Sequence of chain 1.C:
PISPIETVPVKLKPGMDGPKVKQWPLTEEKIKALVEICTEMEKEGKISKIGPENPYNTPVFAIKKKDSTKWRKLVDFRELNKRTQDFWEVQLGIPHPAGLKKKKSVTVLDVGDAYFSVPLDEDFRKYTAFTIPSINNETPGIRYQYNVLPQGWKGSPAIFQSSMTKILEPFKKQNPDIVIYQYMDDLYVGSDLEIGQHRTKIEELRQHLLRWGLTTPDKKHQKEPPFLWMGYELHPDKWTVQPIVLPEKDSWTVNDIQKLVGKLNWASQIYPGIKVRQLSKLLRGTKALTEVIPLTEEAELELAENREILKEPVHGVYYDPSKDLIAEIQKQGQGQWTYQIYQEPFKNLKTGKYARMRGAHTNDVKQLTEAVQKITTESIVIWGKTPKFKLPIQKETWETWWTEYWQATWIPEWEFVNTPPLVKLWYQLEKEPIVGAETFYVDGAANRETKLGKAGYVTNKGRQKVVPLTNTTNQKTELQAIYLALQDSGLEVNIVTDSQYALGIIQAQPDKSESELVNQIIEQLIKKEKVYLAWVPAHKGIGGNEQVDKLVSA

The small molecule below binds the protein below.
Small molecule (SMILES): Cc1cn([C@H]2C[C@H](N=[N+]=[N-])[C@@H](CO[P](=O)(O)O[P](=O)(O)OP(=O)(O)O)O2)c(=O)[nH]c1=O

Binding-site contacts:
Ligand atom O1A contacts residue ASP185 of chain 1.C at 3.0 Å (salt-bridge).
Ligand atom O3A contacts residue CA1 of chain 1.I at 3.1 Å.
Ligand atom N4' contacts residue TYR115 of chain 1.C at 2.9 Å (h-bond).
Ligand atom O2B contacts residue VAL111 of chain 1.C at 3.3 Å (h-bond).
Ligand atom O3G contacts residue LYS65 of chain 1.C at 2.8 Å (salt-bridge).
Ligand atom O1A contacts residue ASP110 of chain 1.C at 2.9 Å (salt-bridge).
Ligand atom C2' contacts residue GLN151 of chain 1.C at 3.5 Å.
Ligand atom N3' contacts residue TYR115 of chain 1.C at 3.0 Å (h-bond).
Ligand atom PA contacts residue CA1 of chain 1.I at 3.1 Å.
Ligand atom N3' contacts residue ALA114 of chain 1.C at 3.4 Å.
Ligand atom O1B contacts residue GLN151 of chain 1.C at 3.3 Å (h-bond).
Ligand atom C2' contacts residue TYR115 of chain 1.C at 3.3 Å (hydrophobic).
Ligand atom C5' contacts residue ASP185 of chain 1.C at 3.2 Å.
Ligand atom N5' contacts residue ALA114 of chain 1.C at 3.2 Å (h-bond).
Ligand atom O1B contacts residue ARG72 of chain 1.C at 3.1 Å (salt-bridge).
Ligand atom O2G contacts residue CA1 of chain 1.I at 2.5 Å.
Ligand atom O5' contacts residue ARG72 of chain 1.C at 2.7 Å (salt-bridge).
Ligand atom C5A contacts residue ARG72 of chain 1.C at 3.4 Å.
Ligand atom O3B contacts residue LYS65 of chain 1.C at 3.3 Å (salt-bridge).
Ligand atom PG contacts residue ASP113 of chain 1.C at 3.3 Å.
Ligand atom O3A contacts residue ARG72 of chain 1.C at 3.2 Å (salt-bridge).
Ligand atom O2B contacts residue ASP113 of chain 1.C at 3.1 Å (salt-bridge).
Ligand atom N4' contacts residue ALA114 of chain 1.C at 3.2 Å (h-bond).
Ligand atom O2G contacts residue ASP110 of chain 1.C at 3.0 Å (salt-bridge).
Ligand atom N5' contacts residue GLN151 of chain 1.C at 2.8 Å (h-bond).
Ligand atom PB contacts residue CA1 of chain 1.I at 3.0 Å.
Ligand atom N5' contacts residue TYR115 of chain 1.C at 3.1 Å (h-bond).
Ligand atom PB contacts residue ASP113 of chain 1.C at 3.5 Å.
Ligand atom O2B contacts residue ALA114 of chain 1.C at 2.9 Å (h-bond).
Ligand atom O2G contacts residue GLY112 of chain 1.C at 3.2 Å.
Ligand atom PA contacts residue ARG72 of chain 1.C at 3.2 Å.
Ligand atom N4' contacts residue GLN151 of chain 1.C at 3.1 Å (h-bond).
Ligand atom O1G contacts residue GLY112 of chain 1.C at 3.0 Å.
Ligand atom O2A contacts residue ARG72 of chain 1.C at 3.3 Å (salt-bridge).
Ligand atom C6 contacts residue ARG72 of chain 1.C at 3.3 Å.
Ligand atom O1A contacts residue CA1 of chain 1.I at 2.3 Å.
Ligand atom O2B contacts residue CA1 of chain 1.I at 2.3 Å.
Ligand atom O3B contacts residue ASP113 of chain 1.C at 2.7 Å (salt-bridge).
Ligand atom O2G contacts residue VAL111 of chain 1.C at 3.1 Å (h-bond).
Ligand atom O1G contacts residue ASP113 of chain 1.C at 3.3 Å (salt-bridge).